Binding-site contacts:
Ligand atom C1 contacts residue GLN288 of chain 1.E at 4.2 Å.
Ligand atom O4 contacts residue TYR143 of chain 1.E at 3.0 Å.
Ligand atom C3 contacts residue TRP256 of chain 1.E at 4.0 Å (hydrophobic).
Ligand atom C2 contacts residue GLN288 of chain 1.E at 4.1 Å.
Ligand atom C5 contacts residue TRP256 of chain 1.E at 3.6 Å (hydrophobic).
Ligand atom O2 contacts residue ASP186 of chain 1.E at 2.9 Å (salt-bridge).
Ligand atom C1 contacts residue GLY255 of chain 1.E at 3.6 Å.
Ligand atom C1 contacts residue GLU235 of chain 1.E at 3.7 Å.
Ligand atom O2 contacts residue GLU235 of chain 1.E at 3.3 Å (salt-bridge).
Ligand atom C5 contacts residue TYR143 of chain 1.E at 4.0 Å (hydrophobic).
Ligand atom C4 contacts residue GLU118 of chain 1.E at 3.4 Å.
Ligand atom C3 contacts residue GLU118 of chain 1.E at 3.8 Å.
Ligand atom O1 contacts residue GLU235 of chain 1.E at 2.6 Å (salt-bridge).
Ligand atom O2 contacts residue GLN288 of chain 1.E at 2.8 Å (h-bond).
Ligand atom C2 contacts residue GLU235 of chain 1.E at 3.8 Å.
Ligand atom C3 contacts residue ASP186 of chain 1.E at 4.2 Å.
Ligand atom O2 contacts residue ARG119 of chain 1.E at 3.0 Å (salt-bridge).
Ligand atom O3 contacts residue ASP186 of chain 1.E at 3.6 Å.
Ligand atom O6 contacts residue GLY255 of chain 1.E at 4.2 Å.
Ligand atom O6 contacts residue TYR143 of chain 1.E at 4.1 Å.
Ligand atom C6 contacts residue TYR143 of chain 1.E at 3.0 Å (hydrophobic).
Ligand atom C6 contacts residue TRP256 of chain 1.E at 3.5 Å (hydrophobic).
Ligand atom C3 contacts residue ARG119 of chain 1.E at 4.3 Å.
Ligand atom O1 contacts residue GLN288 of chain 1.E at 4.0 Å.
Ligand atom O5 contacts residue GLY255 of chain 1.E at 4.1 Å.
Ligand atom O4 contacts residue ASP186 of chain 1.E at 4.4 Å.
Ligand atom O6 contacts residue TRP256 of chain 1.E at 3.6 Å.
Ligand atom O1 contacts residue GLY255 of chain 1.E at 3.5 Å (h-bond).
Ligand atom C4 contacts residue TYR143 of chain 1.E at 3.7 Å (hydrophobic).
Ligand atom O3 contacts residue ARG119 of chain 1.E at 3.5 Å (salt-bridge).
Ligand atom O4 contacts residue GLU118 of chain 1.E at 2.6 Å (salt-bridge).
Ligand atom C2 contacts residue ASP186 of chain 1.E at 3.5 Å.
Ligand atom C2 contacts residue ARG119 of chain 1.E at 4.2 Å.
Ligand atom C4 contacts residue TRP256 of chain 1.E at 3.6 Å (hydrophobic).
Ligand atom O3 contacts residue GLU118 of chain 1.E at 3.0 Å (salt-bridge).

This protein binds this small molecule.
Small molecule (SMILES): OC[C@H]1O[C@@H](O)[C@H](O)[C@@H](O)[C@H]1O

Sequence of chain 1.E:
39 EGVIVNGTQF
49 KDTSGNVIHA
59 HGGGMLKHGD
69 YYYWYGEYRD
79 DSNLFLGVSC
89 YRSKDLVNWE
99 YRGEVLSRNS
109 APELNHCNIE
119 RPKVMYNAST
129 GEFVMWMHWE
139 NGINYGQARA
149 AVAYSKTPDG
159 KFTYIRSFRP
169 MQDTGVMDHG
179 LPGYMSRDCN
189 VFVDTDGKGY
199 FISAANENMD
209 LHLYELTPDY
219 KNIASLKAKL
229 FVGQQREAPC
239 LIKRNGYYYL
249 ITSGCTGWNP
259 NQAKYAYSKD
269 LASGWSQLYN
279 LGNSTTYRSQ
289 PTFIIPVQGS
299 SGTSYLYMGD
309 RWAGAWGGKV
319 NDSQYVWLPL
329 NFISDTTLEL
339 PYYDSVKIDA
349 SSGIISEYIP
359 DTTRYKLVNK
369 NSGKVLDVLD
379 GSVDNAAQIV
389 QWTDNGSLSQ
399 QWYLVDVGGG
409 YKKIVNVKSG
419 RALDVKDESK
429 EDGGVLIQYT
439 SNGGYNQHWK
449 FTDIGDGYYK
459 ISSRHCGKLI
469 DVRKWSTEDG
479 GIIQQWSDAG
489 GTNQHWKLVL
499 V